Sequence of chain 1.B:
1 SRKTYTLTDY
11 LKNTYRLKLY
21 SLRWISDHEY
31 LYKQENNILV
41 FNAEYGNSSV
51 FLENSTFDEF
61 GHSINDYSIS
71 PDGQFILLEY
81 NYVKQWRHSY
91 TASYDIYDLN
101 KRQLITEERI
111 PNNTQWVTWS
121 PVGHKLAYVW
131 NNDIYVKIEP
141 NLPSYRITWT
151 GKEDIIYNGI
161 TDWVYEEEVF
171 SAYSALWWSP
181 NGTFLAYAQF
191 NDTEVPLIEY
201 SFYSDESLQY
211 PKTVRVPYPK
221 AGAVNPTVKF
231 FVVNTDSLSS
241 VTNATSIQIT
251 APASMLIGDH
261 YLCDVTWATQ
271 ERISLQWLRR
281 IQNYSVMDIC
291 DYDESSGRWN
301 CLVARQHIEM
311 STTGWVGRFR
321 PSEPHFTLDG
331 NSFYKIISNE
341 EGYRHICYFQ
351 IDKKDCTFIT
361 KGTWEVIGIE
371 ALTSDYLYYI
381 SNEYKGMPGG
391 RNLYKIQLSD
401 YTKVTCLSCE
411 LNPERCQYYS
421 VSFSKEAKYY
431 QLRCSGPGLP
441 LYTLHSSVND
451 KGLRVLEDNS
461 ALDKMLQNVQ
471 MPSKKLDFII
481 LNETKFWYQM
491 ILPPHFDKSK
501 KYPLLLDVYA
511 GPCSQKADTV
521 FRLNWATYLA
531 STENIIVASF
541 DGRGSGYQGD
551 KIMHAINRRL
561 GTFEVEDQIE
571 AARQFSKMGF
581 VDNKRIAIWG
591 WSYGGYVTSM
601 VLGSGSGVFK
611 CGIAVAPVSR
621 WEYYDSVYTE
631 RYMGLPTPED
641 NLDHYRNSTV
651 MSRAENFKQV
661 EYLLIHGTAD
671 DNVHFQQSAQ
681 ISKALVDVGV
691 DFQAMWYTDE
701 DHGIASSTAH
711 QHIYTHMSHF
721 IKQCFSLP

Binding-site contacts:
Ligand atom C7 contacts residue ASN42 of chain 1.B at 4.4 Å.
Ligand atom C8 contacts residue VAL40 of chain 1.B at 3.4 Å (hydrophobic).
Ligand atom O1 contacts residue ASN47 of chain 1.B at 3.0 Å (h-bond).
Ligand atom C7 contacts residue ASN47 of chain 1.B at 3.3 Å.
Ligand atom O1 contacts residue ASN42 of chain 1.B at 3.5 Å (h-bond).
Ligand atom C8 contacts residue SER49 of chain 1.B at 4.2 Å.
Ligand atom O7 contacts residue SER49 of chain 1.B at 2.9 Å (h-bond).
Ligand atom C5 contacts residue ASN47 of chain 1.B at 4.3 Å.
Ligand atom C3 contacts residue ASN47 of chain 1.B at 4.3 Å.
Ligand atom C8 contacts residue PHE41 of chain 1.B at 4.0 Å (hydrophobic).
Ligand atom O7 contacts residue ASN47 of chain 1.B at 3.1 Å (h-bond).
Ligand atom O5 contacts residue ASN47 of chain 1.B at 3.0 Å (h-bond).
Ligand atom C1 contacts residue ASN47 of chain 1.B at 2.2 Å.
Ligand atom N2 contacts residue ASN42 of chain 1.B at 4.0 Å.
Ligand atom C7 contacts residue SER48 of chain 1.B at 4.0 Å.
Ligand atom C8 contacts residue ASN47 of chain 1.B at 3.6 Å.
Ligand atom C8 contacts residue ASN42 of chain 1.B at 3.7 Å.
Ligand atom N2 contacts residue ASN47 of chain 1.B at 3.2 Å (h-bond).
Ligand atom C8 contacts residue SER48 of chain 1.B at 3.8 Å.
Ligand atom C2 contacts residue ASN47 of chain 1.B at 2.9 Å.
Ligand atom O7 contacts residue SER48 of chain 1.B at 3.4 Å.
Ligand atom C7 contacts residue SER49 of chain 1.B at 3.9 Å.
Ligand atom C8 contacts residue GLU29 of chain 1.B at 4.2 Å.

The protein below binds the small molecule below.
Small molecule (SMILES): CC(=O)N[C@@H]1[C@@H](O)[C@H](O)[C@@H](CO)O[C@H]1O